Sequence of chain 1.A:
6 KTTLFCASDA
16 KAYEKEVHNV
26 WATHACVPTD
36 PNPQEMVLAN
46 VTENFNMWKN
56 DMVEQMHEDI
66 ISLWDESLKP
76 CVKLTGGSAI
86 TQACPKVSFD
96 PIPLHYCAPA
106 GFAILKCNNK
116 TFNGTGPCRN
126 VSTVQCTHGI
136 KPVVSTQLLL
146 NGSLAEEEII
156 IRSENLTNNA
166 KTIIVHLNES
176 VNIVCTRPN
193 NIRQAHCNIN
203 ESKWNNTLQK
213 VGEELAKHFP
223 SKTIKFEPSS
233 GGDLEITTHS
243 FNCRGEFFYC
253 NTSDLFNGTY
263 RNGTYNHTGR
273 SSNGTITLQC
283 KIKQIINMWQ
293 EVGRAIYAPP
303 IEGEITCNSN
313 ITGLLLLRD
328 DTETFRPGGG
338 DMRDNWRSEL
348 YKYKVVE

A small-molecule ligand and the protein it binds are described below.
Small molecule (SMILES): CC(=O)N[C@@H]1[C@@H](O)[C@H](O)[C@@H](CO)O[C@H]1O

Binding-site contacts:
Ligand atom C2 contacts residue ASN160 of chain 1.A at 2.5 Å.
Ligand atom C7 contacts residue ASN160 of chain 1.A at 3.5 Å.
Ligand atom C1 contacts residue ASN160 of chain 1.A at 1.4 Å.
Ligand atom O5 contacts residue ASN160 of chain 1.A at 2.4 Å (h-bond).
Ligand atom C4 contacts residue ASN160 of chain 1.A at 4.3 Å.
Ligand atom N2 contacts residue ASN160 of chain 1.A at 2.9 Å (h-bond).
Ligand atom C5 contacts residue ASN160 of chain 1.A at 3.7 Å.
Ligand atom O7 contacts residue ASN160 of chain 1.A at 4.3 Å.
Ligand atom C3 contacts residue ASN160 of chain 1.A at 3.8 Å.
Ligand atom O5 contacts residue THR162 of chain 1.A at 4.4 Å.
Ligand atom C8 contacts residue ASN160 of chain 1.A at 3.1 Å.
Ligand atom C5 contacts residue THR162 of chain 1.A at 4.3 Å.